This small molecule binds to this protein.
Small molecule (SMILES): Cc1cn([C@H]2C[C@H](O[P](=O)(O)OC[C@H]3O[C@@H](n4cnc5c(=O)nc(N)[nH]c54)C[C@@H]3O[P](=O)(O)OC[C@H]3O[C@@H](n4ccc(N)nc4=O)C[C@@H]3O[P](=O)(O)OC[C@H]3O[C@@H](n4cnc5c(=O)nc(N)[nH]c54)C[C@@H]3O[P](=O)(O)OC[C@H]3O[C@@H](n4cnc5c(N)ncnc54)C[C@@H]3O[P](=O)(O)OC[C@H]3O[C@@H](n4cc(C)c(=O)[nH]c4=O)C[C@@H]3O[P](=O)(O)OC[C@H]3O[C@@H](n4cc(C)c(=O)[nH]c4=O)C[C@@H]3O[P](=O)(O)OC[C@H]3O[C@@H](n4cnc5c(=O)nc(N)[nH]c54)C[C@@H]3O)[C@@H](CO)O2)c(=O)[nH]c1=O

Sequence of chain 1.B:
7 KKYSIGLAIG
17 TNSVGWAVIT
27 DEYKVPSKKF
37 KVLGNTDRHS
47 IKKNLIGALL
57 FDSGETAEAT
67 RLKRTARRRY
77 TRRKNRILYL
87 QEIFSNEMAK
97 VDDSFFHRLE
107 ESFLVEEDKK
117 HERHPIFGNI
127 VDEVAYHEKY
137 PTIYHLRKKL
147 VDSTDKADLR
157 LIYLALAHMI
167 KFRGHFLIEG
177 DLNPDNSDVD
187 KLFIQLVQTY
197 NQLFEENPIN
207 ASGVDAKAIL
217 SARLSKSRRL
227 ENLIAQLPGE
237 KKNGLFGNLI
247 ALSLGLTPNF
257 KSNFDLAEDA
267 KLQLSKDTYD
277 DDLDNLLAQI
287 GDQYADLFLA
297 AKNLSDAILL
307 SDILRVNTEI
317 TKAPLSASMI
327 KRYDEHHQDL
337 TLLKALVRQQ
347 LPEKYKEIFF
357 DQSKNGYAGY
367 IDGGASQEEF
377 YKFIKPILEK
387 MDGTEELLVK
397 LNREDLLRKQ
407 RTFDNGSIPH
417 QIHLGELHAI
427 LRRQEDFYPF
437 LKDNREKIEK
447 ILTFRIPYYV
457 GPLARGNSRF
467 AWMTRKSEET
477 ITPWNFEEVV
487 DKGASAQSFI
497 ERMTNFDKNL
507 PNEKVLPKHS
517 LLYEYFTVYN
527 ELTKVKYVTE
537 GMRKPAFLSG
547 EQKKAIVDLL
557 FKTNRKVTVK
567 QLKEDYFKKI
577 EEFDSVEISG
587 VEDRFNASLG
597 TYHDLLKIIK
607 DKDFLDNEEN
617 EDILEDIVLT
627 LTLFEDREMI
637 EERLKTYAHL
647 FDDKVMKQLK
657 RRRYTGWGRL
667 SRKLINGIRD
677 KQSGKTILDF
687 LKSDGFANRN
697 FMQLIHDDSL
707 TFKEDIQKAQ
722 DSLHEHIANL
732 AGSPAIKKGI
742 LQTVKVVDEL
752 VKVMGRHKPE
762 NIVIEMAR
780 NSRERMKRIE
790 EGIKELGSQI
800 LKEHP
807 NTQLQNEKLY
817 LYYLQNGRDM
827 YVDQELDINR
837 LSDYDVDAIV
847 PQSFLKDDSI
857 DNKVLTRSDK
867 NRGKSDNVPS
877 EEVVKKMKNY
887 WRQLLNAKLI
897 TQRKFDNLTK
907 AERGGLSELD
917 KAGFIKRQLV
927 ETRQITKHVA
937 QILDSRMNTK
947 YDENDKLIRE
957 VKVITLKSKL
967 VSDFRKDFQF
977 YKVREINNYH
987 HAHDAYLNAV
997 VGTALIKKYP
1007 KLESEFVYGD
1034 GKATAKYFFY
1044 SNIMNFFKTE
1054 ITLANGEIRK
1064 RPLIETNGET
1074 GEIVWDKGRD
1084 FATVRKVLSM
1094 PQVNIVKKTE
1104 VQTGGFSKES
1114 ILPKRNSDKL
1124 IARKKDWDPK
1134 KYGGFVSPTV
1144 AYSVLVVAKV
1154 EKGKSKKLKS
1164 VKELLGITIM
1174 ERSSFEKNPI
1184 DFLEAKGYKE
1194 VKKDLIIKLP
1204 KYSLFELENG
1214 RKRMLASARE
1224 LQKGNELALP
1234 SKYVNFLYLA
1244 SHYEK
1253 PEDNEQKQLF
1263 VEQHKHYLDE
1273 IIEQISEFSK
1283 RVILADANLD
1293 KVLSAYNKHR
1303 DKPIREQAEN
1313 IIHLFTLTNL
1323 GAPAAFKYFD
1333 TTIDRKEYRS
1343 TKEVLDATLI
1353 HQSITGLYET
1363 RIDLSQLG

Binding-site contacts:
Ligand atom C2' contacts residue ARG1341 of chain 1.B at 3.6 Å.
Ligand atom C5' contacts residue ALA1219 of chain 1.B at 3.7 Å (hydrophobic).
Ligand atom C8 contacts residue ARG1341 of chain 1.B at 3.7 Å.
Ligand atom N7 contacts residue ARG1341 of chain 1.B at 2.8 Å (salt-bridge).
Ligand atom OP1 contacts residue SER1220 of chain 1.B at 3.5 Å (h-bond).
Ligand atom OP2 contacts residue ALA1219 of chain 1.B at 3.4 Å.
Ligand atom C4 contacts residue ARG1341 of chain 1.B at 3.7 Å.
Ligand atom OP2 contacts residue ARG1222 of chain 1.B at 2.6 Å (salt-bridge).
Ligand atom OP2 contacts residue ALA1324 of chain 1.B at 3.6 Å.
Ligand atom P contacts residue SER1220 of chain 1.B at 3.4 Å.
Ligand atom OP2 contacts residue LYS1122 of chain 1.B at 3.1 Å (salt-bridge).
Ligand atom O5' contacts residue ALA1219 of chain 1.B at 3.6 Å.
Ligand atom P contacts residue GLN1225 of chain 1.B at 3.6 Å.
Ligand atom O5' contacts residue LYS1122 of chain 1.B at 3.4 Å.
Ligand atom C6 contacts residue ARG1341 of chain 1.B at 3.3 Å.
Ligand atom O6 contacts residue ARG1337 of chain 1.B at 2.6 Å (salt-bridge).
Ligand atom C6 contacts residue ARG1337 of chain 1.B at 3.5 Å.
Ligand atom P contacts residue ARG1118 of chain 1.B at 3.3 Å.
Ligand atom OP2 contacts residue GLN1225 of chain 1.B at 2.7 Å (h-bond).
Ligand atom C6 contacts residue ARG1341 of chain 1.B at 3.8 Å.
Ligand atom OP2 contacts residue LYS1122 of chain 1.B at 3.3 Å.
Ligand atom N1 contacts residue ARG1341 of chain 1.B at 3.7 Å.
Ligand atom C5 contacts residue GLU1339 of chain 1.B at 3.5 Å.
Ligand atom C4' contacts residue SER1140 of chain 1.B at 3.4 Å.
Ligand atom N4 contacts residue ARG1337 of chain 1.B at 3.4 Å (salt-bridge).
Ligand atom C5' contacts residue LYS1204 of chain 1.B at 3.7 Å.
Ligand atom OP1 contacts residue LYS1204 of chain 1.B at 2.6 Å (salt-bridge).
Ligand atom O3' contacts residue ARG1118 of chain 1.B at 3.1 Å (salt-bridge).
Ligand atom C5 contacts residue ARG1341 of chain 1.B at 3.4 Å.
Ligand atom OP1 contacts residue ARG1118 of chain 1.B at 2.4 Å (salt-bridge).
Ligand atom OP1 contacts residue GLN1225 of chain 1.B at 3.6 Å (h-bond).
Ligand atom N4 contacts residue GLU1339 of chain 1.B at 2.8 Å (salt-bridge).
Ligand atom C2' contacts residue GLU1223 of chain 1.B at 3.3 Å.
Ligand atom O6 contacts residue ARG1341 of chain 1.B at 2.8 Å (salt-bridge).
Ligand atom OP1 contacts residue SER1120 of chain 1.B at 3.3 Å (h-bond).
Ligand atom C7 contacts residue ARG1337 of chain 1.B at 3.8 Å.
Ligand atom OP2 contacts residue SER1220 of chain 1.B at 2.5 Å (h-bond).
Ligand atom C5' contacts residue ARG1118 of chain 1.B at 3.6 Å.
Ligand atom N2 contacts residue LYS1111 of chain 1.B at 3.1 Å (salt-bridge).
Ligand atom N7 contacts residue ARG1337 of chain 1.B at 3.3 Å (salt-bridge).